Sequence of chain 1.A:
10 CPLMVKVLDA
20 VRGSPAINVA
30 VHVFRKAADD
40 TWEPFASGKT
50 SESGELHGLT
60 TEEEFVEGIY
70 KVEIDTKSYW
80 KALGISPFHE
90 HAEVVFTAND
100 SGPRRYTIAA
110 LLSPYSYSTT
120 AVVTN

A small-molecule ligand and the protein it binds are described below.
Small molecule (SMILES): O=C(O)c1ccc2nc(-c3c(Cl)cccc3Cl)oc2c1

Binding-site contacts:
Ligand atom C3 contacts residue LEU17 of chain 1.A at 3.2 Å (hydrophobic).
Ligand atom C12 contacts residue SER117 of chain 1.A at 3.1 Å.
Ligand atom C2 contacts residue ALA108 of chain 1.A at 4.3 Å (hydrophobic).
Ligand atom O17 contacts residue LEU17 of chain 1.A at 3.4 Å.
Ligand atom O20 contacts residue LEU17 of chain 1.A at 4.2 Å.
Ligand atom C13 contacts residue LEU110 of chain 1.A at 3.9 Å (hydrophobic).
Ligand atom C11 contacts residue LEU110 of chain 1.A at 3.8 Å (hydrophobic).
Ligand atom C4 contacts residue LEU17 of chain 1.A at 2.8 Å (hydrophobic).
Ligand atom CL17 contacts residue THR119 of chain 1.A at 4.4 Å.
Ligand atom C18 contacts residue LYS15 of chain 1.A at 3.3 Å.
Ligand atom C2 contacts residue LEU17 of chain 1.A at 4.4 Å (hydrophobic).
Ligand atom C18 contacts residue LEU17 of chain 1.A at 4.2 Å (hydrophobic).
Ligand atom C13 contacts residue SER117 of chain 1.A at 3.4 Å.
Ligand atom O20 contacts residue LYS15 of chain 1.A at 3.8 Å.
Ligand atom C10 contacts residue LEU110 of chain 1.A at 4.4 Å (hydrophobic).
Ligand atom CL17 contacts residue ALA109 of chain 1.A at 3.8 Å.
Ligand atom CL17 contacts residue LEU110 of chain 1.A at 3.8 Å.
Ligand atom C11 contacts residue SER117 of chain 1.A at 4.3 Å.
Ligand atom CL17 contacts residue SER117 of chain 1.A at 4.0 Å.
Ligand atom C12 contacts residue LEU110 of chain 1.A at 3.9 Å (hydrophobic).
Ligand atom O19 contacts residue LYS15 of chain 1.A at 2.5 Å (salt-bridge).
Ligand atom C6 contacts residue LYS15 of chain 1.A at 4.5 Å.
Ligand atom CL17 contacts residue ALA108 of chain 1.A at 3.7 Å.
Ligand atom C1 contacts residue ALA108 of chain 1.A at 4.2 Å (hydrophobic).
Ligand atom C5 contacts residue LEU17 of chain 1.A at 3.7 Å (hydrophobic).
Ligand atom C5 contacts residue LYS15 of chain 1.A at 4.2 Å.
Ligand atom C14 contacts residue LEU110 of chain 1.A at 4.0 Å (hydrophobic).
Ligand atom N17 contacts residue ALA108 of chain 1.A at 4.2 Å.
Ligand atom C15 contacts residue LEU110 of chain 1.A at 4.3 Å (hydrophobic).